Sequence of chain 31.A:
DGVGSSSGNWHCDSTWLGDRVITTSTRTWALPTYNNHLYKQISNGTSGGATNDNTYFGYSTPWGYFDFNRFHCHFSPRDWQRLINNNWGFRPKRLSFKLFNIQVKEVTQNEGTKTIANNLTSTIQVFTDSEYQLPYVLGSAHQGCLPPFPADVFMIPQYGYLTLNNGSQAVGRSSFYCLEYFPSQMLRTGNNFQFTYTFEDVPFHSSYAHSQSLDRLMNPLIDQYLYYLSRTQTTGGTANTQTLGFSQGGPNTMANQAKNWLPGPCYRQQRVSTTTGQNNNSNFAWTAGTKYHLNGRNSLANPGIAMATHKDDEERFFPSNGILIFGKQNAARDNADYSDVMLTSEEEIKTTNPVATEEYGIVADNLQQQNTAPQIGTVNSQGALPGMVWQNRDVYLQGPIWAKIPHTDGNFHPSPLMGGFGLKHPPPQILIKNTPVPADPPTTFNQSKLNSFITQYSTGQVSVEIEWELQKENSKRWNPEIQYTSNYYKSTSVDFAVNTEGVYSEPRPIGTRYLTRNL

Sequence of chain 40.A:
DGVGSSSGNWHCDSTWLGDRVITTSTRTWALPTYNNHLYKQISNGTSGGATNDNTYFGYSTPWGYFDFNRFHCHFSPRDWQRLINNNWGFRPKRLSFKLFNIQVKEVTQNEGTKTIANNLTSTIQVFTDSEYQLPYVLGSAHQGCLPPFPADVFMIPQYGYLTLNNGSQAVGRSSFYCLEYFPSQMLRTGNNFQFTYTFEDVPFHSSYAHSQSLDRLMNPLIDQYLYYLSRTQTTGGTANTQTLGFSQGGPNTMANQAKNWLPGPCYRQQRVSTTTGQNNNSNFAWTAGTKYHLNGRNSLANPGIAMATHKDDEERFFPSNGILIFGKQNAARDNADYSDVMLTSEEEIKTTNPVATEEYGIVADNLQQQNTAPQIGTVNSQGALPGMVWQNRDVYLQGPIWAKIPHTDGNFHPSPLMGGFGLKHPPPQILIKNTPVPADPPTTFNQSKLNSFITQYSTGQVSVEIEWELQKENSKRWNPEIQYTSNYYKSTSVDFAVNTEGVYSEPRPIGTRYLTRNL

A protein and the small-molecule ligand that binds it are described below.
Small molecule (SMILES): Nc1ccn([C@H]2C[C@H](O[P](=O)(O)OC[C@H]3O[C@@H](n4cnc5c(N)ncnc54)C[C@@H]3O)[C@@H](COP(=O)(O)O)O2)c(=O)n1

Binding-site contacts:
Ligand atom N4 contacts residue VAL202 of chain 31.A at 2.9 Å (h-bond).
Ligand atom C6 contacts residue SER415 of chain 31.A at 4.1 Å.
Ligand atom C4 contacts residue VAL202 of chain 31.A at 3.7 Å (hydrophobic).
Ligand atom C2' contacts residue PRO203 of chain 31.A at 3.3 Å (hydrophobic).
Ligand atom C2' contacts residue PRO414 of chain 31.A at 3.8 Å (hydrophobic).
Ligand atom C5 contacts residue VAL202 of chain 31.A at 3.6 Å (hydrophobic).
Ligand atom C4 contacts residue PRO203 of chain 31.A at 4.2 Å (hydrophobic).
Ligand atom N7 contacts residue HIS413 of chain 31.A at 4.1 Å.
Ligand atom N1 contacts residue PRO203 of chain 31.A at 4.1 Å.
Ligand atom OP2 contacts residue ASP409 of chain 40.A at 3.2 Å (salt-bridge).
Ligand atom N7 contacts residue SER415 of chain 31.A at 4.0 Å.
Ligand atom N6 contacts residue SER415 of chain 31.A at 3.6 Å.
Ligand atom N1 contacts residue GLY422 of chain 31.A at 3.0 Å (h-bond).
Ligand atom C6 contacts residue GLY422 of chain 31.A at 3.8 Å.
Ligand atom C5 contacts residue ARG91 of chain 31.A at 4.1 Å.
Ligand atom C4 contacts residue PRO203 of chain 31.A at 4.1 Å (hydrophobic).
Ligand atom N6 contacts residue GLY420 of chain 31.A at 3.7 Å.
Ligand atom N6 contacts residue PHE421 of chain 31.A at 3.9 Å.
Ligand atom C8 contacts residue HIS413 of chain 31.A at 3.8 Å.
Ligand atom C2' contacts residue HIS413 of chain 31.A at 3.8 Å.
Ligand atom C5 contacts residue PRO203 of chain 31.A at 3.9 Å (hydrophobic).
Ligand atom C5 contacts residue PRO203 of chain 31.A at 4.0 Å (hydrophobic).
Ligand atom C2 contacts residue VAL202 of chain 31.A at 4.2 Å (hydrophobic).
Ligand atom N3 contacts residue PRO414 of chain 31.A at 4.2 Å.
Ligand atom C2 contacts residue PRO203 of chain 31.A at 3.9 Å (hydrophobic).
Ligand atom C2 contacts residue GLY422 of chain 31.A at 3.3 Å.
Ligand atom C6 contacts residue PRO203 of chain 31.A at 4.0 Å (hydrophobic).
Ligand atom N7 contacts residue ASN392 of chain 31.A at 4.2 Å.
Ligand atom C1' contacts residue PRO203 of chain 31.A at 4.1 Å (hydrophobic).
Ligand atom N4 contacts residue ASP201 of chain 31.A at 2.5 Å.
Ligand atom N7 contacts residue PRO203 of chain 31.A at 4.2 Å.
Ligand atom C5 contacts residue ASP201 of chain 31.A at 4.1 Å.
Ligand atom C4 contacts residue ASP201 of chain 31.A at 3.7 Å.
Ligand atom N3 contacts residue ASP201 of chain 31.A at 4.1 Å.
Ligand atom N1 contacts residue PRO203 of chain 31.A at 3.8 Å.
Ligand atom C6 contacts residue VAL202 of chain 31.A at 4.2 Å (hydrophobic).
Ligand atom C5 contacts residue SER415 of chain 31.A at 4.1 Å.
Ligand atom C6 contacts residue PRO203 of chain 31.A at 4.0 Å (hydrophobic).
Ligand atom N6 contacts residue GLY422 of chain 31.A at 3.4 Å (h-bond).
Ligand atom N1 contacts residue VAL202 of chain 31.A at 3.6 Å.